Binding-site contacts:
Ligand atom C8 contacts residue ASN204 of chain 1.B at 4.3 Å.
Ligand atom O7 contacts residue ASN204 of chain 1.B at 3.3 Å (h-bond).
Ligand atom C4 contacts residue ASN204 of chain 1.B at 4.3 Å.
Ligand atom N2 contacts residue ASN204 of chain 1.B at 2.8 Å (h-bond).
Ligand atom C2 contacts residue ASN204 of chain 1.B at 2.4 Å.
Ligand atom C8 contacts residue SER244 of chain 1.B at 3.7 Å.
Ligand atom C7 contacts residue ASN204 of chain 1.B at 3.2 Å.
Ligand atom C8 contacts residue GLU245 of chain 1.B at 3.4 Å.
Ligand atom C5 contacts residue ASN204 of chain 1.B at 3.7 Å.
Ligand atom C1 contacts residue ASN204 of chain 1.B at 1.4 Å.
Ligand atom O5 contacts residue ASN204 of chain 1.B at 2.4 Å (h-bond).
Ligand atom C3 contacts residue ASN204 of chain 1.B at 3.8 Å.
Ligand atom O7 contacts residue HIS321 of chain 1.B at 3.7 Å.

Sequence of chain 1.B:
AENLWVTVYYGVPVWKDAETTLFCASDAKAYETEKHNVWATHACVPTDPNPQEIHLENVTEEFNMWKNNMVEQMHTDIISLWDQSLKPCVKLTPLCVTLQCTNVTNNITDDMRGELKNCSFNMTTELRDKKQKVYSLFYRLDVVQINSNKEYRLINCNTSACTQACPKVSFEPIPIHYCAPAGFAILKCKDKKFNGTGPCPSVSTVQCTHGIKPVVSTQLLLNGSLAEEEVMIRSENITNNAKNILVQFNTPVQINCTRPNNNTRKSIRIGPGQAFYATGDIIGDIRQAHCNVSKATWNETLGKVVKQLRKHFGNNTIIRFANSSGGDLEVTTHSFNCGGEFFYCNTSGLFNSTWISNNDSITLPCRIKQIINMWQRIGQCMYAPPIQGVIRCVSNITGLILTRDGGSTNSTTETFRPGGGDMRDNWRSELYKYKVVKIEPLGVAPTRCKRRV

A protein and the small-molecule ligand that binds it are described below.
Small molecule (SMILES): CC(=O)N[C@H]1[C@H](O[C@H]2[C@H](O)[C@@H](NC(C)=O)CO[C@@H]2CO)O[C@H](CO)[C@@H](O)[C@@H]1O